Sequence of chain 1.D:
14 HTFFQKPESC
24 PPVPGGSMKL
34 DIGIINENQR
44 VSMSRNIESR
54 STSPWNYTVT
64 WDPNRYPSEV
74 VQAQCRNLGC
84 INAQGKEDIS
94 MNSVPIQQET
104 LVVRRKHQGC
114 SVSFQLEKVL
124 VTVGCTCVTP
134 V

This small molecule binds to this protein.
Small molecule (SMILES): CC(=O)N[C@@H]1[C@@H](O)[C@H](O)[C@@H](CO)O[C@H]1O

Binding-site contacts:
Ligand atom C8 contacts residue ARG79 of chain 1.D at 3.3 Å.
Ligand atom C2 contacts residue ASN59 of chain 1.D at 2.4 Å.
Ligand atom O7 contacts residue ASN59 of chain 1.D at 3.9 Å.
Ligand atom O5 contacts residue ASN59 of chain 1.D at 2.3 Å (h-bond).
Ligand atom N2 contacts residue ASN59 of chain 1.D at 3.0 Å (h-bond).
Ligand atom O7 contacts residue GLN77 of chain 1.D at 4.2 Å.
Ligand atom C5 contacts residue ASN59 of chain 1.D at 3.6 Å.
Ligand atom C7 contacts residue ASN59 of chain 1.D at 3.7 Å.
Ligand atom C7 contacts residue ARG79 of chain 1.D at 4.5 Å.
Ligand atom N2 contacts residue ARG79 of chain 1.D at 4.4 Å.
Ligand atom C1 contacts residue ASN59 of chain 1.D at 1.4 Å.
Ligand atom C4 contacts residue ASN59 of chain 1.D at 4.2 Å.
Ligand atom C8 contacts residue CYS78 of chain 1.D at 3.7 Å (hydrophobic).
Ligand atom C3 contacts residue ASN59 of chain 1.D at 3.8 Å.